This protein binds this small molecule.
Small molecule (SMILES): Cc1cn([C@H]2C[C@H](O[P](=O)(O)OC[C@H]3O[C@@H](n4cnc5c(N)ncnc54)C[C@@H]3O[P](=O)(O)OC[C@H]3O[C@@H](n4cnc5c(=O)nc(N)[nH]c54)C[C@@H]3O[P](=O)(O)OC[C@H]3O[C@@H](n4cnc5c(N)ncnc54)C[C@@H]3OP(=O)(O)O)[C@@H](CO[P](=O)(O)O[C@H]3C[C@H](n4cc(C)c(=O)[nH]c4=O)O[C@@H]3CO[P](=O)(O)O[C@H]3C[C@H](n4cnc5c(N)ncnc54)O[C@@H]3CO[P](=O)(O)O[C@H]3C[C@H](n4ccc(N)nc4=O)O[C@@H]3CO)O2)c(=O)[nH]c1=O

Sequence of chain 1.C:
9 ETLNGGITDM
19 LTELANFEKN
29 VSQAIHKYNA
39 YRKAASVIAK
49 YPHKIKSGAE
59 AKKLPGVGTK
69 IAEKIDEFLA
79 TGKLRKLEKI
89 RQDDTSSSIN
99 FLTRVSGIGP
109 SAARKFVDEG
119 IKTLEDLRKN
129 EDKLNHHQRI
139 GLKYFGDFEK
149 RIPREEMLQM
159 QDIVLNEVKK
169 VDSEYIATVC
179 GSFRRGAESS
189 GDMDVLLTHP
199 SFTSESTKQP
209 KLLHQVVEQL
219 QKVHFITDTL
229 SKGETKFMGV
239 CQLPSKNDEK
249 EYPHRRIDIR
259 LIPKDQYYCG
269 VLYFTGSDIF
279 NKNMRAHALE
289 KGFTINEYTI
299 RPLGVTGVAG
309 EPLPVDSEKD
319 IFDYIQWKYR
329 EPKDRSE

Binding-site contacts:
Ligand atom C2 contacts residue DT3 of chain 1.B at 3.1 Å.
Ligand atom N1 contacts residue DT1 of chain 1.B at 2.9 Å (h-bond).
Ligand atom OP1 contacts residue LYS230 of chain 1.C at 3.3 Å (salt-bridge).
Ligand atom C2 contacts residue DT6 of chain 1.B at 3.2 Å.
Ligand atom N1 contacts residue DG7 of chain 1.B at 3.2 Å (h-bond).
Ligand atom O2 contacts residue DA4 of chain 1.B at 2.8 Å.
Ligand atom C2 contacts residue DA4 of chain 1.B at 3.2 Å.
Ligand atom N6 contacts residue DT3 of chain 1.B at 2.7 Å (h-bond).
Ligand atom O6 contacts residue DT1 of chain 1.B at 3.5 Å (h-bond).
Ligand atom N3 contacts residue DA5 of chain 1.B at 2.8 Å (h-bond).
Ligand atom N6 contacts residue DT1 of chain 1.B at 3.0 Å (h-bond).
Ligand atom O4 contacts residue DA5 of chain 1.B at 2.9 Å (h-bond).
Ligand atom C2 contacts residue DT1 of chain 1.B at 3.2 Å.
Ligand atom N6 contacts residue DA5 of chain 1.B at 3.0 Å (h-bond).
Ligand atom O6 contacts residue DC2 of chain 1.B at 2.8 Å (h-bond).
Ligand atom OP1 contacts residue GLU232 of chain 1.C at 3.1 Å (salt-bridge).
Ligand atom C2 contacts residue DT3 of chain 1.B at 3.5 Å.
Ligand atom C2 contacts residue DC2 of chain 1.B at 2.8 Å.
Ligand atom O4 contacts residue DA4 of chain 1.B at 2.9 Å (h-bond).
Ligand atom N1 contacts residue DT6 of chain 1.B at 2.7 Å (h-bond).
Ligand atom OP1 contacts residue LYS234 of chain 1.C at 3.3 Å (salt-bridge).
Ligand atom C4 contacts residue DA4 of chain 1.B at 3.2 Å.
Ligand atom C6 contacts residue DT3 of chain 1.B at 3.2 Å.
Ligand atom N1 contacts residue DT3 of chain 1.B at 2.4 Å (h-bond).
Ligand atom C4 contacts residue DA5 of chain 1.B at 3.3 Å.
Ligand atom N6 contacts residue DT6 of chain 1.B at 3.2 Å (h-bond).
Ligand atom N3 contacts residue DG7 of chain 1.B at 3.2 Å (h-bond).
Ligand atom C6 contacts residue DT1 of chain 1.B at 3.5 Å.
Ligand atom OP1 contacts residue THR233 of chain 1.C at 2.9 Å (h-bond).
Ligand atom C2 contacts residue DA4 of chain 1.B at 3.5 Å.
Ligand atom O2 contacts residue DG7 of chain 1.B at 3.1 Å (h-bond).
Ligand atom N1 contacts residue DC2 of chain 1.B at 2.5 Å (h-bond).
Ligand atom N3 contacts residue DA4 of chain 1.B at 2.3 Å (h-bond).
Ligand atom N3 contacts residue DG7 of chain 1.B at 3.5 Å (h-bond).
Ligand atom O4 contacts residue DT3 of chain 1.B at 3.5 Å (h-bond).
Ligand atom C6 contacts residue DC2 of chain 1.B at 3.0 Å.
Ligand atom N2 contacts residue DT3 of chain 1.B at 3.0 Å (h-bond).
Ligand atom OP1 contacts residue GLY231 of chain 1.C at 3.3 Å.
Ligand atom C2 contacts residue DG7 of chain 1.B at 3.1 Å.
Ligand atom N2 contacts residue DC2 of chain 1.B at 2.3 Å (h-bond).